Sequence of chain 1.A:
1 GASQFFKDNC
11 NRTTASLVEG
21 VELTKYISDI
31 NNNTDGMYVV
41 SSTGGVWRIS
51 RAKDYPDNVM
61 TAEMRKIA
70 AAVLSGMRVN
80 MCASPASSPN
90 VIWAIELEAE

A small-molecule ligand and the protein it binds are described below.
Small molecule (SMILES): CC(=O)N[C@H]1[C@H]([C@H](O)[C@H](O)CO)O[C@@](O[C@@H]2[C@@H](O)[C@H](O)O[C@H](CO)[C@@H]2O)(C(=O)O)C[C@@H]1O

Sequence of chain 1.E:
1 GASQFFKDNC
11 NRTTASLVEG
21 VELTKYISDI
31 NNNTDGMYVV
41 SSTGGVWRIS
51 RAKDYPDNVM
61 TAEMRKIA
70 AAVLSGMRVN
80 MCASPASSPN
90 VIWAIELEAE

Binding-site contacts:
Ligand atom O9 contacts residue TRP92 of chain 1.E at 4.2 Å.
Ligand atom C8 contacts residue TRP92 of chain 1.E at 4.2 Å (hydrophobic).
Ligand atom C5 contacts residue ASN31 of chain 1.A at 4.0 Å.
Ligand atom C11 contacts residue ASN31 of chain 1.A at 3.7 Å.
Ligand atom C4 contacts residue ASN31 of chain 1.A at 3.6 Å.
Ligand atom C4 contacts residue ASN32 of chain 1.A at 4.1 Å.
Ligand atom C4 contacts residue THR14 of chain 1.E at 4.2 Å.
Ligand atom C4 contacts residue TRP92 of chain 1.E at 4.1 Å (hydrophobic).
Ligand atom C10 contacts residue ASN31 of chain 1.A at 3.9 Å.
Ligand atom C5 contacts residue TRP92 of chain 1.E at 4.2 Å (hydrophobic).
Ligand atom C4 contacts residue THR13 of chain 1.E at 4.2 Å.
Ligand atom C1 contacts residue THR14 of chain 1.E at 3.4 Å.
Ligand atom N5 contacts residue ASN32 of chain 1.A at 4.4 Å.
Ligand atom O1A contacts residue TRP92 of chain 1.E at 4.2 Å.
Ligand atom O8 contacts residue TRP92 of chain 1.E at 3.5 Å.
Ligand atom N5 contacts residue ASN31 of chain 1.A at 3.2 Å (h-bond).
Ligand atom O6 contacts residue THR14 of chain 1.E at 4.3 Å.
Ligand atom C6 contacts residue TRP92 of chain 1.E at 3.6 Å (hydrophobic).
Ligand atom O4 contacts residue ASN32 of chain 1.A at 3.0 Å (h-bond).
Ligand atom C1 contacts residue TRP92 of chain 1.E at 4.0 Å (hydrophobic).
Ligand atom C6 contacts residue THR14 of chain 1.E at 4.2 Å.
Ligand atom O4 contacts residue ASN31 of chain 1.A at 3.2 Å (h-bond).
Ligand atom N5 contacts residue TRP92 of chain 1.E at 3.8 Å.
Ligand atom C11 contacts residue TRP92 of chain 1.E at 3.7 Å (hydrophobic).
Ligand atom O1A contacts residue THR14 of chain 1.E at 2.9 Å (h-bond).
Ligand atom O10 contacts residue ASN32 of chain 1.A at 3.6 Å.
Ligand atom O2 contacts residue ASN32 of chain 1.A at 4.3 Å.
Ligand atom C10 contacts residue ASN32 of chain 1.A at 4.2 Å.
Ligand atom C11 contacts residue ILE30 of chain 1.A at 3.6 Å (hydrophobic).
Ligand atom C10 contacts residue TRP92 of chain 1.E at 4.3 Å (hydrophobic).
Ligand atom C7 contacts residue TRP92 of chain 1.E at 3.8 Å (hydrophobic).
Ligand atom O4 contacts residue THR13 of chain 1.E at 3.9 Å.
Ligand atom C1 contacts residue THR13 of chain 1.E at 4.4 Å.
Ligand atom O1B contacts residue TRP92 of chain 1.E at 3.8 Å.
Ligand atom C10 contacts residue ILE30 of chain 1.A at 4.2 Å (hydrophobic).
Ligand atom O1B contacts residue THR14 of chain 1.E at 2.8 Å (h-bond).
Ligand atom C5 contacts residue ASN32 of chain 1.A at 3.9 Å.
Ligand atom C3 contacts residue ASN32 of chain 1.A at 3.7 Å.
Ligand atom O6 contacts residue ASN32 of chain 1.A at 4.2 Å.
Ligand atom O1A contacts residue THR13 of chain 1.E at 3.3 Å.